The protein below binds the small molecule below.
Small molecule (SMILES): Cc1cn([C@H]2C[C@H](OP(=O)(O)O)[C@@H](COP(=O)(O)O)O2)c(=O)[nH]c1=O

Sequence of chain 1.A:
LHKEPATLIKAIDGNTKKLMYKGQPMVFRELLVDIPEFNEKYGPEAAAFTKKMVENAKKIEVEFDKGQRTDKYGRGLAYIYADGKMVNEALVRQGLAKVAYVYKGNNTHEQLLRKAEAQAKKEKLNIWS

Binding-site contacts:
Ligand atom O4' contacts residue ASP77 of chain 1.A at 4.1 Å.
Ligand atom N3 contacts residue LEU83 of chain 1.A at 3.9 Å.
Ligand atom O1P contacts residue TYR79 of chain 1.A at 3.4 Å (h-bond).
Ligand atom C4' contacts residue ARG81 of chain 1.A at 3.8 Å.
Ligand atom O2P contacts residue TYR79 of chain 1.A at 2.5 Å (h-bond).
Ligand atom C2' contacts residue TYR109 of chain 1.A at 3.5 Å (hydrophobic).
Ligand atom P2 contacts residue ARG35 of chain 1.A at 3.6 Å.
Ligand atom O4 contacts residue LEU37 of chain 1.A at 3.8 Å.
Ligand atom C5' contacts residue ARG81 of chain 1.A at 3.9 Å.
Ligand atom O5' contacts residue ARG35 of chain 1.A at 3.6 Å.
Ligand atom O4' contacts residue TYR79 of chain 1.A at 4.0 Å.
Ligand atom C2' contacts residue TYR107 of chain 1.A at 3.6 Å (hydrophobic).
Ligand atom C4 contacts residue TYR109 of chain 1.A at 3.6 Å (hydrophobic).
Ligand atom C5 contacts residue LEU83 of chain 1.A at 4.1 Å (hydrophobic).
Ligand atom O4P contacts residue ARG35 of chain 1.A at 2.9 Å (salt-bridge).
Ligand atom O4P contacts residue ARG81 of chain 1.A at 2.8 Å (salt-bridge).
Ligand atom C2 contacts residue TYR109 of chain 1.A at 3.8 Å (hydrophobic).
Ligand atom P1 contacts residue TYR79 of chain 1.A at 3.5 Å.
Ligand atom O4 contacts residue LEU83 of chain 1.A at 3.6 Å.
Ligand atom C5M contacts residue ARG35 of chain 1.A at 3.5 Å.
Ligand atom O4 contacts residue TYR109 of chain 1.A at 3.7 Å.
Ligand atom C2 contacts residue ASP77 of chain 1.A at 4.0 Å.
Ligand atom O4' contacts residue ARG81 of chain 1.A at 3.0 Å (salt-bridge).
Ligand atom O3' contacts residue LYS78 of chain 1.A at 3.5 Å.
Ligand atom C4 contacts residue LEU83 of chain 1.A at 3.6 Å (hydrophobic).
Ligand atom C5 contacts residue TYR107 of chain 1.A at 4.0 Å (hydrophobic).
Ligand atom O1P contacts residue LYS78 of chain 1.A at 2.7 Å (salt-bridge).
Ligand atom O5' contacts residue ARG81 of chain 1.A at 2.9 Å (salt-bridge).
Ligand atom C5' contacts residue TYR107 of chain 1.A at 3.7 Å (hydrophobic).
Ligand atom O2 contacts residue ASP77 of chain 1.A at 3.8 Å.
Ligand atom O5P contacts residue ARG35 of chain 1.A at 2.8 Å (salt-bridge).
Ligand atom P2 contacts residue ARG81 of chain 1.A at 3.9 Å.
Ligand atom O2 contacts residue TYR109 of chain 1.A at 4.0 Å.
Ligand atom P1 contacts residue LYS78 of chain 1.A at 3.7 Å.
Ligand atom C5M contacts residue TYR107 of chain 1.A at 3.7 Å (hydrophobic).
Ligand atom C3' contacts residue TYR107 of chain 1.A at 4.0 Å (hydrophobic).
Ligand atom C1' contacts residue ARG81 of chain 1.A at 4.1 Å.
Ligand atom O3' contacts residue TYR79 of chain 1.A at 4.1 Å.
Ligand atom N3 contacts residue TYR109 of chain 1.A at 3.4 Å.
Ligand atom C5M contacts residue GLU36 of chain 1.A at 4.0 Å.